Sequence of chain 1.A:
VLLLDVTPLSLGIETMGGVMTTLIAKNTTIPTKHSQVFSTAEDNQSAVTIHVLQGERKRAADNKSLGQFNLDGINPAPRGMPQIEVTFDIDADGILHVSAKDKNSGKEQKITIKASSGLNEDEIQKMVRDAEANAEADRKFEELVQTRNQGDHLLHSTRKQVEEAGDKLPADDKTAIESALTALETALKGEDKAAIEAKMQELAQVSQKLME

This protein binds this small molecule.
Small molecule (SMILES): CC(C)C[C@H](NC(=O)[C@H](C)N)C(=O)N[C@@H](Cc1ccc(O)cc1)C(=O)N[C@@H](CC1CCCCC1)C(=O)N[C@@H](CC(C)C)C(=O)N1CCC[C@H]1C(=O)N[C@@H](CCCN=C(N)N)C(=O)N1CCC[C@H]1C(=O)N[C@H](C=O)[C@@H](C)O

Binding-site contacts:
Ligand atom CD1 contacts residue ILE50 of chain 1.A at 3.7 Å (hydrophobic).
Ligand atom O contacts residue PHE38 of chain 1.A at 3.2 Å.
Ligand atom N contacts residue SER39 of chain 1.A at 2.8 Å (h-bond).
Ligand atom CG contacts residue ALA47 of chain 1.A at 3.9 Å (hydrophobic).
Ligand atom CA contacts residue SER39 of chain 1.A at 3.6 Å.
Ligand atom O contacts residue SER39 of chain 1.A at 2.8 Å (h-bond).
Ligand atom CB contacts residue PHE38 of chain 1.A at 3.6 Å (hydrophobic).
Ligand atom CD1 contacts residue PHE38 of chain 1.A at 3.8 Å (hydrophobic).
Ligand atom CD1 contacts residue VAL37 of chain 1.A at 3.9 Å (hydrophobic).
Ligand atom O contacts residue MET16 of chain 1.A at 3.1 Å (h-bond).
Ligand atom CG contacts residue SER39 of chain 1.A at 3.9 Å.
Ligand atom CD2 contacts residue GLY80 of chain 1.A at 3.7 Å.
Ligand atom CZ contacts residue GLY80 of chain 1.A at 3.8 Å.
Ligand atom CD1 contacts residue THR40 of chain 1.A at 3.6 Å.
Ligand atom CD1 contacts residue THR21 of chain 1.A at 4.0 Å.
Ligand atom CB contacts residue VAL48 of chain 1.A at 3.9 Å (hydrophobic).
Ligand atom CE1 contacts residue GLY80 of chain 1.A at 3.8 Å.
Ligand atom CB contacts residue THR49 of chain 1.A at 3.4 Å.
Ligand atom CD2 contacts residue HIS153 of chain 1.A at 3.5 Å.
Ligand atom N contacts residue THR49 of chain 1.A at 3.8 Å.
Ligand atom CD2 contacts residue GLU14 of chain 1.A at 3.4 Å.
Ligand atom O contacts residue VAL48 of chain 1.A at 3.6 Å.
Ligand atom CA contacts residue THR49 of chain 1.A at 3.4 Å.
Ligand atom O contacts residue ALA41 of chain 1.A at 3.3 Å (h-bond).
Ligand atom CG contacts residue THR49 of chain 1.A at 3.5 Å.
Ligand atom CE2 contacts residue HIS153 of chain 1.A at 3.7 Å.
Ligand atom C contacts residue SER39 of chain 1.A at 3.6 Å.
Ligand atom CA contacts residue SER39 of chain 1.A at 3.8 Å.
Ligand atom CD contacts residue ALA47 of chain 1.A at 3.5 Å (hydrophobic).
Ligand atom N contacts residue ALA41 of chain 1.A at 4.0 Å.
Ligand atom O contacts residue THR15 of chain 1.A at 3.4 Å.
Ligand atom CD2 contacts residue ILE13 of chain 1.A at 3.7 Å (hydrophobic).
Ligand atom CB contacts residue ASN70 of chain 1.A at 3.8 Å.
Ligand atom CD1 contacts residue SER39 of chain 1.A at 3.6 Å.
Ligand atom O contacts residue THR49 of chain 1.A at 3.3 Å (h-bond).
Ligand atom CB contacts residue SER39 of chain 1.A at 3.6 Å.
Ligand atom C contacts residue SER39 of chain 1.A at 3.9 Å.
Ligand atom CE1 contacts residue SER39 of chain 1.A at 3.8 Å.
Ligand atom O contacts residue GLN45 of chain 1.A at 3.1 Å (h-bond).
Ligand atom CB contacts residue ALA41 of chain 1.A at 3.9 Å (hydrophobic).